Sequence of chain 1.B:
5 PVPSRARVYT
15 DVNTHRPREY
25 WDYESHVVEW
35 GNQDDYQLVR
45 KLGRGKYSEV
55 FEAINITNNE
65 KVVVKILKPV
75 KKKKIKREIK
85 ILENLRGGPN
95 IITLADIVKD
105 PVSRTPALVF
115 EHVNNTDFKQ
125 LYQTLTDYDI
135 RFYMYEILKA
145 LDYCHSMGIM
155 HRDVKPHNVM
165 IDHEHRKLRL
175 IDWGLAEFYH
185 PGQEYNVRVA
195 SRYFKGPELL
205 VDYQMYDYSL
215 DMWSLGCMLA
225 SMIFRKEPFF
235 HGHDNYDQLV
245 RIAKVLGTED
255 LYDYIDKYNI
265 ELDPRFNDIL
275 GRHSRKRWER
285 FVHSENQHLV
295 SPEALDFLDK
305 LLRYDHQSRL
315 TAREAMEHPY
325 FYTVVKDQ

The small molecule below binds the protein below.
Small molecule (SMILES): O=S(=O)(NCCCCCNCc1ccc(-c2ccccc2)c(Cl)c1)c1cccc2cnccc12

Binding-site contacts:
Ligand atom C13 contacts residue MET164 of chain 1.B at 3.7 Å (hydrophobic).
Ligand atom C22 contacts residue MET226 of chain 1.B at 3.7 Å (hydrophobic).
Ligand atom C16 contacts residue MET164 of chain 1.B at 3.3 Å (hydrophobic).
Ligand atom C5 contacts residue HIS161 of chain 1.B at 3.5 Å.
Ligand atom C4 contacts residue ASN119 of chain 1.B at 3.6 Å.
Ligand atom C3 contacts residue VAL163 of chain 1.B at 3.4 Å (hydrophobic).
Ligand atom O1 contacts residue LEU46 of chain 1.B at 3.7 Å.
Ligand atom C11 contacts residue ILE175 of chain 1.B at 3.5 Å (hydrophobic).
Ligand atom C14 contacts residue MET164 of chain 1.B at 3.5 Å (hydrophobic).
Ligand atom N contacts residue VAL163 of chain 1.B at 3.0 Å (h-bond).
Ligand atom C19 contacts residue VAL163 of chain 1.B at 3.5 Å (hydrophobic).
Ligand atom C22 contacts residue MET222 of chain 1.B at 3.5 Å (hydrophobic).
Ligand atom C13 contacts residue VAL67 of chain 1.B at 3.8 Å (hydrophobic).
Ligand atom C15 contacts residue MET164 of chain 1.B at 3.4 Å (hydrophobic).
Ligand atom C23 contacts residue MET226 of chain 1.B at 3.2 Å (hydrophobic).
Ligand atom N2 contacts residue MET164 of chain 1.B at 3.4 Å.
Ligand atom CL contacts residue MET226 of chain 1.B at 3.3 Å.
Ligand atom C3 contacts residue PRO160 of chain 1.B at 3.9 Å (hydrophobic).
Ligand atom O contacts residue VAL54 of chain 1.B at 3.9 Å.
Ligand atom C7 contacts residue HIS161 of chain 1.B at 3.7 Å.
Ligand atom C17 contacts residue MET164 of chain 1.B at 3.9 Å (hydrophobic).
Ligand atom C10 contacts residue ILE175 of chain 1.B at 3.6 Å (hydrophobic).
Ligand atom C11 contacts residue ASP176 of chain 1.B at 3.8 Å.
Ligand atom C26 contacts residue ILE165 of chain 1.B at 3.8 Å (hydrophobic).
Ligand atom C19 contacts residue ILE165 of chain 1.B at 3.3 Å (hydrophobic).
Ligand atom C18 contacts residue VAL163 of chain 1.B at 2.9 Å (hydrophobic).
Ligand atom C24 contacts residue MET226 of chain 1.B at 3.8 Å (hydrophobic).
Ligand atom C2 contacts residue VAL163 of chain 1.B at 3.5 Å (hydrophobic).
Ligand atom C16 contacts residue VAL67 of chain 1.B at 3.4 Å (hydrophobic).
Ligand atom C4 contacts residue PRO160 of chain 1.B at 3.8 Å (hydrophobic).
Ligand atom C18 contacts residue ILE165 of chain 1.B at 3.4 Å (hydrophobic).
Ligand atom N contacts residue PRO160 of chain 1.B at 2.9 Å (h-bond).
Ligand atom C18 contacts residue PRO160 of chain 1.B at 3.8 Å (hydrophobic).
Ligand atom C17 contacts residue VAL67 of chain 1.B at 3.7 Å (hydrophobic).
Ligand atom C6 contacts residue HIS161 of chain 1.B at 3.6 Å.
Ligand atom C4 contacts residue VAL163 of chain 1.B at 3.2 Å (hydrophobic).
Ligand atom C2 contacts residue PRO160 of chain 1.B at 3.7 Å (hydrophobic).
Ligand atom C1 contacts residue PHE122 of chain 1.B at 3.5 Å (hydrophobic).
Ligand atom C25 contacts residue TYR137 of chain 1.B at 3.7 Å (hydrophobic).
Ligand atom N2 contacts residue VAL67 of chain 1.B at 3.4 Å.